This small molecule binds to this protein.
Small molecule (SMILES): CC(C)(C)c1cc(O)ccc1O

Sequence of chain 1.B:
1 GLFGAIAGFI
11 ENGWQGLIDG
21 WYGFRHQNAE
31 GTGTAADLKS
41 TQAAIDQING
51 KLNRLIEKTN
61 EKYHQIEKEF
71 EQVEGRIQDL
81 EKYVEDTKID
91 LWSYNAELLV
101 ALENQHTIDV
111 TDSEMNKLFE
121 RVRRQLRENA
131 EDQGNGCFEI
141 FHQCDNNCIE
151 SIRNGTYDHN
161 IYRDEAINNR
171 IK

Sequence of chain 3.B:
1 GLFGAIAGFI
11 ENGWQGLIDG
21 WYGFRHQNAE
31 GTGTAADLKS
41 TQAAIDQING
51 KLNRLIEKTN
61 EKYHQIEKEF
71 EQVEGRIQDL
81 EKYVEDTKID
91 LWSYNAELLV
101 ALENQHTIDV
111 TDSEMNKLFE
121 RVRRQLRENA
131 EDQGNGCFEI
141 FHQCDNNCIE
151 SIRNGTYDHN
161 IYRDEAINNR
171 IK

Binding-site contacts:
Ligand atom OAE contacts residue LEU98 of chain 1.B at 3.5 Å (h-bond).
Ligand atom OAD contacts residue ARG54 of chain 3.B at 4.0 Å.
Ligand atom CAI contacts residue GLU97 of chain 1.B at 3.9 Å.
Ligand atom CAC contacts residue ARG54 of chain 3.B at 4.1 Å.
Ligand atom CAC contacts residue LEU98 of chain 1.B at 3.9 Å (hydrophobic).
Ligand atom CAG contacts residue TYR94 of chain 1.B at 3.6 Å (hydrophobic).
Ligand atom CAI contacts residue ARG54 of chain 3.B at 4.3 Å.
Ligand atom OAE contacts residue GLU97 of chain 1.B at 3.8 Å.
Ligand atom CAI contacts residue GLU57 of chain 3.B at 3.4 Å.
Ligand atom CAC contacts residue ALA101 of chain 1.B at 3.9 Å (hydrophobic).
Ligand atom CAC contacts residue GLU97 of chain 1.B at 4.1 Å.
Ligand atom CAA contacts residue LEU55 of chain 3.B at 3.8 Å (hydrophobic).
Ligand atom CAH contacts residue ARG54 of chain 3.B at 3.6 Å.
Ligand atom CAA contacts residue ARG54 of chain 3.B at 3.4 Å.
Ligand atom CAK contacts residue GLU97 of chain 1.B at 3.8 Å.
Ligand atom CAB contacts residue LEU98 of chain 1.B at 4.3 Å (hydrophobic).
Ligand atom CAB contacts residue TYR94 of chain 1.B at 4.3 Å (hydrophobic).
Ligand atom CAF contacts residue GLU97 of chain 1.B at 3.6 Å.
Ligand atom CAJ contacts residue TYR94 of chain 1.B at 3.8 Å (hydrophobic).
Ligand atom CAB contacts residue LEU99 of chain 3.B at 3.6 Å (hydrophobic).
Ligand atom CAB contacts residue LEU55 of chain 3.B at 4.1 Å (hydrophobic).
Ligand atom OAE contacts residue TYR94 of chain 1.B at 3.1 Å.
Ligand atom OAD contacts residue GLU57 of chain 3.B at 2.5 Å (salt-bridge).
Ligand atom CAJ contacts residue GLU97 of chain 1.B at 3.5 Å.
Ligand atom CAH contacts residue GLU57 of chain 3.B at 3.6 Å.
Ligand atom CAH contacts residue GLU97 of chain 1.B at 4.0 Å.
Ligand atom CAG contacts residue GLU97 of chain 1.B at 3.5 Å.
Ligand atom CAJ contacts residue LEU98 of chain 1.B at 4.3 Å (hydrophobic).